This protein binds this small molecule.
Small molecule (SMILES): Nc1ccn([C@H]2C[C@H](O)[C@@H](CO[P](=O)(O)O[P](=O)(O)OP(=O)(O)O)O2)c(=O)n1

Binding-site contacts:
Ligand atom O1G contacts residue GLY114 of chain 1.D at 3.3 Å.
Ligand atom C4 contacts residue ARG74 of chain 1.D at 3.7 Å.
Ligand atom O3G contacts residue LYS222 of chain 1.D at 3.2 Å (salt-bridge).
Ligand atom O2B contacts residue VAL113 of chain 1.D at 3.2 Å (h-bond).
Ligand atom O2B contacts residue ALA116 of chain 1.D at 3.2 Å (h-bond).
Ligand atom O2A contacts residue ASP187 of chain 1.D at 3.1 Å (salt-bridge).
Ligand atom O2G contacts residue MG1 of chain 1.N at 2.2 Å.
Ligand atom O3A contacts residue ARG74 of chain 1.D at 3.7 Å.
Ligand atom O5' contacts residue ASP187 of chain 1.D at 3.8 Å.
Ligand atom O2G contacts residue VAL113 of chain 1.D at 3.2 Å (h-bond).
Ligand atom O3B contacts residue MG1 of chain 1.N at 3.8 Å.
Ligand atom O2B contacts residue MG1 of chain 1.N at 2.2 Å.
Ligand atom O2G contacts residue ASP112 of chain 1.D at 3.1 Å (salt-bridge).
Ligand atom O1G contacts residue ASP115 of chain 1.D at 3.0 Å (salt-bridge).
Ligand atom C5 contacts residue ARG74 of chain 1.D at 3.4 Å.
Ligand atom O2B contacts residue ASP187 of chain 1.D at 3.1 Å (salt-bridge).
Ligand atom O1B contacts residue ASP115 of chain 1.D at 3.6 Å.
Ligand atom O3A contacts residue MG1 of chain 1.N at 3.8 Å.
Ligand atom O1A contacts residue ARG74 of chain 1.D at 3.3 Å (salt-bridge).
Ligand atom O3' contacts residue ALA116 of chain 1.D at 3.7 Å.
Ligand atom O2B contacts residue ASP115 of chain 1.D at 3.6 Å.
Ligand atom O1B contacts residue ALA116 of chain 1.D at 3.7 Å.
Ligand atom C2' contacts residue PHE117 of chain 1.D at 3.5 Å (hydrophobic).
Ligand atom C6 contacts residue ARG74 of chain 1.D at 3.6 Å.
Ligand atom O4' contacts residue MET186 of chain 1.D at 3.7 Å.
Ligand atom PG contacts residue ASP115 of chain 1.D at 3.8 Å.
Ligand atom O1B contacts residue MET153 of chain 1.D at 3.6 Å.
Ligand atom PG contacts residue LYS222 of chain 1.D at 3.6 Å.
Ligand atom O2A contacts residue MG1 of chain 1.N at 2.3 Å.
Ligand atom O2A contacts residue ASP112 of chain 1.D at 3.0 Å (salt-bridge).
Ligand atom PA contacts residue MG1 of chain 1.N at 3.5 Å.
Ligand atom PB contacts residue MG1 of chain 1.N at 3.3 Å.
Ligand atom O3' contacts residue PHE117 of chain 1.D at 3.2 Å (h-bond).
Ligand atom O3B contacts residue ASP115 of chain 1.D at 3.4 Å (salt-bridge).
Ligand atom N4 contacts residue ARG74 of chain 1.D at 3.7 Å.
Ligand atom O2G contacts residue LYS222 of chain 1.D at 2.9 Å (salt-bridge).
Ligand atom C1' contacts residue PHE117 of chain 1.D at 3.9 Å (hydrophobic).
Ligand atom C5' contacts residue ASP187 of chain 1.D at 3.2 Å.
Ligand atom O2A contacts residue LYS222 of chain 1.D at 3.7 Å.
Ligand atom PG contacts residue MG1 of chain 1.N at 3.5 Å.

Sequence of chain 1.D:
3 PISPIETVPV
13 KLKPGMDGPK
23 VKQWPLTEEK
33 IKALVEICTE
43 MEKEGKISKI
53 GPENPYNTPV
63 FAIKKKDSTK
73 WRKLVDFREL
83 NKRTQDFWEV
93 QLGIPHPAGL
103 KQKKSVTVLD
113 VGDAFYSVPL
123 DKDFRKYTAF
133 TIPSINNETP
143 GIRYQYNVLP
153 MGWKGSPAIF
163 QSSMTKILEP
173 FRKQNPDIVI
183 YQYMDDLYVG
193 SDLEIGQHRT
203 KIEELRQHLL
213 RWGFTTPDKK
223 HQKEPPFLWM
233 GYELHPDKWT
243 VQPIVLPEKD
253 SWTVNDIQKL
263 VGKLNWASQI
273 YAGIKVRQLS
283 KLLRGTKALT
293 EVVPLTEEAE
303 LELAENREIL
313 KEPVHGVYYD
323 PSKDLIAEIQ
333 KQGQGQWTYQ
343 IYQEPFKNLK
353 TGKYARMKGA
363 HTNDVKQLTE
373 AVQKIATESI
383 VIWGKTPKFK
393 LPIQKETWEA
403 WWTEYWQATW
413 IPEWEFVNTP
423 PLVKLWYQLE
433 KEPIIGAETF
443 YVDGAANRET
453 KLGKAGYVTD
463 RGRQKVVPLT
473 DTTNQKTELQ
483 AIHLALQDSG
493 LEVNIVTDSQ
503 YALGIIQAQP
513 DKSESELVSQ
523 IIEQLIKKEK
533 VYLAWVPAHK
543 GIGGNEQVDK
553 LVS